The small molecule below binds the protein below.
Small molecule (SMILES): CC(=O)N[C@H]1[C@H](O[C@H]2[C@H](O)[C@@H](NC(C)=O)CO[C@@H]2CO)O[C@H](CO)[C@@H](O[C@@H]2O[C@H](CO[C@H]3O[C@H](CO)[C@@H](O)[C@H](O)[C@@H]3O)[C@@H](O)[C@H](O[C@H]3O[C@H](CO)[C@@H](O)[C@H](O)[C@@H]3O[C@H]3O[C@H](CO)[C@@H](O)[C@H](O)[C@@H]3O[C@H]3O[C@H](CO)[C@@H](O)[C@H](O)[C@@H]3O)[C@@H]2O)[C@@H]1O

Binding-site contacts:
Ligand atom N2 contacts residue THR53 of chain 1.A at 2.9 Å (h-bond).
Ligand atom O5 contacts residue TYR89 of chain 1.A at 3.0 Å (h-bond).
Ligand atom O6 contacts residue TYR89 of chain 1.A at 2.9 Å (h-bond).
Ligand atom N2 contacts residue ASN107 of chain 1.A at 3.0 Å (h-bond).
Ligand atom O3 contacts residue ASN282 of chain 1.A at 3.3 Å.
Ligand atom O4 contacts residue SER281 of chain 1.A at 2.5 Å (h-bond).
Ligand atom O4 contacts residue GLN333 of chain 1.A at 3.4 Å (h-bond).
Ligand atom O5 contacts residue ASN107 of chain 1.A at 2.3 Å (h-bond).
Ligand atom O7 contacts residue ARG250 of chain 1.A at 3.3 Å.
Ligand atom O4 contacts residue NAG1 of chain 1.E at 3.4 Å.
Ligand atom C8 contacts residue ARG250 of chain 1.A at 3.5 Å.
Ligand atom O4 contacts residue NAG1 of chain 1.O at 2.0 Å (h-bond).
Ligand atom C6 contacts residue LYS335 of chain 1.A at 3.5 Å.
Ligand atom C6 contacts residue ILE349 of chain 1.A at 3.5 Å (hydrophobic).
Ligand atom O6 contacts residue NAG1 of chain 1.O at 3.0 Å (h-bond).
Ligand atom C7 contacts residue ARG250 of chain 1.A at 3.2 Å.
Ligand atom C2 contacts residue ASN107 of chain 1.A at 2.5 Å.
Ligand atom O7 contacts residue HIS247 of chain 1.A at 3.1 Å.
Ligand atom O3 contacts residue NAG1 of chain 1.E at 3.0 Å (h-bond).
Ligand atom O5 contacts residue ASN336 of chain 1.A at 3.3 Å (h-bond).
Ligand atom C6 contacts residue GLN333 of chain 1.A at 3.4 Å.
Ligand atom O6 contacts residue GLY350 of chain 1.A at 3.3 Å.
Ligand atom O7 contacts residue ALA337 of chain 1.A at 3.6 Å (h-bond).
Ligand atom C6 contacts residue NAG1 of chain 1.O at 3.5 Å.
Ligand atom O6 contacts residue ASN336 of chain 1.A at 3.3 Å (h-bond).
Ligand atom O6 contacts residue ASN336 of chain 1.A at 3.2 Å (h-bond).
Ligand atom C4 contacts residue SER281 of chain 1.A at 3.6 Å.
Ligand atom C1 contacts residue THR109 of chain 1.A at 3.4 Å.
Ligand atom C5 contacts residue ASN107 of chain 1.A at 3.6 Å.
Ligand atom C1 contacts residue ASN336 of chain 1.A at 3.6 Å.
Ligand atom C2 contacts residue THR53 of chain 1.A at 3.4 Å.
Ligand atom C8 contacts residue HIS247 of chain 1.A at 3.5 Å.
Ligand atom C6 contacts residue ASN336 of chain 1.A at 2.9 Å.
Ligand atom O3 contacts residue ARG250 of chain 1.A at 3.0 Å (salt-bridge).
Ligand atom C5 contacts residue TYR338 of chain 1.A at 3.5 Å (hydrophobic).
Ligand atom C1 contacts residue ASN107 of chain 1.A at 1.4 Å.
Ligand atom O6 contacts residue LYS335 of chain 1.A at 2.8 Å (salt-bridge).
Ligand atom C4 contacts residue NAG1 of chain 1.O at 2.9 Å.
Ligand atom C1 contacts residue THR53 of chain 1.A at 3.3 Å.
Ligand atom O6 contacts residue ARG250 of chain 1.A at 3.5 Å (salt-bridge).

Sequence of chain 1.A:
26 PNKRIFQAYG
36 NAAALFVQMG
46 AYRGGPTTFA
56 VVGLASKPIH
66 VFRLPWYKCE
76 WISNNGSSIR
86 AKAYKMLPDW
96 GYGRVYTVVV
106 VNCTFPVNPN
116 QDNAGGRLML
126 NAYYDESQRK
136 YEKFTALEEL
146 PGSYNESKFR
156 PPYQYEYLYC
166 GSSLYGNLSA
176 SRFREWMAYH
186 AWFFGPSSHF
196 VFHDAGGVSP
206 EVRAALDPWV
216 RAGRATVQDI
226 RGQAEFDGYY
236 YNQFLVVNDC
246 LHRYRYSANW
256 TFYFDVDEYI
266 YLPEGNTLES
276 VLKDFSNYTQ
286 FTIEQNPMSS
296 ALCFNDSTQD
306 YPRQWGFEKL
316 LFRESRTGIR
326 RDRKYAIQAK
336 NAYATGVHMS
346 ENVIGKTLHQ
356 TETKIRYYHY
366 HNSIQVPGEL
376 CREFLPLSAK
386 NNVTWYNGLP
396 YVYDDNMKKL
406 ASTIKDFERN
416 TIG